Sequence of chain 1.B:
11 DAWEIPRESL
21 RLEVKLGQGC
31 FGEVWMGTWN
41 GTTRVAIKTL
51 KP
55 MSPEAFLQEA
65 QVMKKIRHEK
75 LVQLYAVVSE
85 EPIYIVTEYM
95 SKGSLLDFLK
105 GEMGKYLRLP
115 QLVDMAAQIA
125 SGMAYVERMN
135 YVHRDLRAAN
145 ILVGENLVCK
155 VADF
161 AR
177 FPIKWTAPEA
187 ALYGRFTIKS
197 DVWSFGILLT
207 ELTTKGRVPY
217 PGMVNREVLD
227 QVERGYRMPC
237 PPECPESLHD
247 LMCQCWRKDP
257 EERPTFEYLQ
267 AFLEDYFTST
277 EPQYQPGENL

Binding-site contacts:
Ligand atom CAK contacts residue GLU63 of chain 1.B at 3.2 Å.
Ligand atom CAH contacts residue MET67 of chain 1.B at 3.9 Å (hydrophobic).
Ligand atom NAC contacts residue ALA46 of chain 1.B at 3.3 Å.
Ligand atom C6 contacts residue LEU146 of chain 1.B at 3.6 Å (hydrophobic).
Ligand atom NAC contacts residue LEU146 of chain 1.B at 3.8 Å.
Ligand atom N1 contacts residue ALA46 of chain 1.B at 3.6 Å.
Ligand atom OAD contacts residue LYS48 of chain 1.B at 2.7 Å (salt-bridge).
Ligand atom NAC contacts residue THR91 of chain 1.B at 3.2 Å (h-bond).
Ligand atom FAG contacts residue LEU50 of chain 1.B at 3.5 Å.
Ligand atom N1 contacts residue TYR93 of chain 1.B at 3.6 Å.
Ligand atom FAE contacts residue ILE89 of chain 1.B at 3.7 Å.
Ligand atom CAV contacts residue LYS48 of chain 1.B at 3.4 Å.
Ligand atom C2 contacts residue MET94 of chain 1.B at 3.0 Å (hydrophobic).
Ligand atom CAP contacts residue ILE89 of chain 1.B at 3.2 Å (hydrophobic).
Ligand atom NAC contacts residue GLU92 of chain 1.B at 2.9 Å (salt-bridge).
Ligand atom N1 contacts residue MET94 of chain 1.B at 2.7 Å (h-bond).
Ligand atom CBB contacts residue LEU146 of chain 1.B at 3.7 Å (hydrophobic).
Ligand atom FAG contacts residue ALA59 of chain 1.B at 3.3 Å.
Ligand atom CAH contacts residue ILE89 of chain 1.B at 3.5 Å (hydrophobic).
Ligand atom CBA contacts residue ILE89 of chain 1.B at 3.0 Å (hydrophobic).
Ligand atom CAK contacts residue ILE89 of chain 1.B at 3.2 Å (hydrophobic).
Ligand atom N3 contacts residue MET94 of chain 1.B at 3.7 Å.
Ligand atom CAY contacts residue MET67 of chain 1.B at 3.5 Å (hydrophobic).
Ligand atom C5 contacts residue LEU146 of chain 1.B at 3.5 Å (hydrophobic).
Ligand atom CAB contacts residue SER98 of chain 1.B at 3.8 Å.
Ligand atom CAY contacts residue ILE89 of chain 1.B at 3.5 Å (hydrophobic).
Ligand atom NAU contacts residue MET67 of chain 1.B at 3.2 Å (h-bond).
Ligand atom CAB contacts residue GLY97 of chain 1.B at 3.9 Å.
Ligand atom C6 contacts residue MET94 of chain 1.B at 3.8 Å (hydrophobic).
Ligand atom FAG contacts residue ILE89 of chain 1.B at 3.4 Å.
Ligand atom CAN contacts residue LEU146 of chain 1.B at 3.3 Å (hydrophobic).
Ligand atom FAF contacts residue GLU63 of chain 1.B at 3.7 Å.
Ligand atom CBG contacts residue ILE89 of chain 1.B at 3.5 Å (hydrophobic).
Ligand atom C6 contacts residue ALA46 of chain 1.B at 3.4 Å (hydrophobic).
Ligand atom CAJ contacts residue ILE89 of chain 1.B at 3.7 Å (hydrophobic).
Ligand atom C6 contacts residue GLU92 of chain 1.B at 3.9 Å.
Ligand atom CAJ contacts residue MET67 of chain 1.B at 2.8 Å (hydrophobic).
Ligand atom C2 contacts residue TYR93 of chain 1.B at 3.6 Å (hydrophobic).
Ligand atom CAH contacts residue GLU63 of chain 1.B at 3.7 Å.
Ligand atom FAE contacts residue LEU50 of chain 1.B at 3.6 Å.

This protein binds this small molecule.
Small molecule (SMILES): CC(C)n1nc(-c2ccc(NC(=O)Nc3cccc(C(F)(F)F)c3)cc2)c2c(N)ncnc21